Binding-site contacts:
Ligand atom NH2 contacts residue GLU129 of chain 1.A at 2.7 Å (salt-bridge).
Ligand atom NH2 contacts residue VAL124 of chain 1.A at 2.8 Å (h-bond).
Ligand atom C21 contacts residue ASP151 of chain 1.A at 3.1 Å.
Ligand atom C18 contacts residue SER146 of chain 1.A at 3.5 Å.
Ligand atom CE contacts residue ASP47 of chain 1.A at 3.0 Å.
Ligand atom C22 contacts residue ASP151 of chain 1.A at 3.4 Å.
Ligand atom NH1 contacts residue GLY158 of chain 1.A at 3.3 Å (h-bond).
Ligand atom CE contacts residue BVK1 of chain 1.N at 2.5 Å.
Ligand atom NH1 contacts residue ASP157 of chain 1.A at 3.2 Å (salt-bridge).
Ligand atom NH2 contacts residue THR125 of chain 1.A at 3.5 Å.
Ligand atom N35 contacts residue ASP151 of chain 1.A at 3.4 Å (salt-bridge).
Ligand atom NE contacts residue TYR201 of chain 1.A at 3.1 Å (h-bond).
Ligand atom NH2 contacts residue ASP157 of chain 1.A at 2.8 Å (salt-bridge).
Ligand atom NZ contacts residue ASP84 of chain 1.A at 3.4 Å (salt-bridge).
Ligand atom CD contacts residue PTD1 of chain 1.M at 3.4 Å.
Ligand atom N35 contacts residue ASP199 of chain 1.A at 2.9 Å (salt-bridge).
Ligand atom CZ contacts residue TYR201 of chain 1.A at 3.4 Å (hydrophobic).
Ligand atom NZ contacts residue BVK1 of chain 1.N at 1.4 Å.
Ligand atom CE contacts residue PTD1 of chain 1.M at 2.5 Å.
Ligand atom O contacts residue TRP147 of chain 1.A at 3.2 Å.
Ligand atom N35 contacts residue PRO149 of chain 1.A at 3.0 Å (h-bond).
Ligand atom O contacts residue GLY148 of chain 1.A at 3.1 Å (h-bond).
Ligand atom N34 contacts residue ALA185 of chain 1.A at 2.9 Å (h-bond).
Ligand atom C18 contacts residue TRP147 of chain 1.A at 3.4 Å (hydrophobic).
Ligand atom C27 contacts residue ASP199 of chain 1.A at 3.2 Å.
Ligand atom NZ contacts residue ASP47 of chain 1.A at 3.0 Å (salt-bridge).
Ligand atom NE contacts residue GLU129 of chain 1.A at 2.8 Å (salt-bridge).
Ligand atom CZ contacts residue ASP157 of chain 1.A at 3.5 Å.
Ligand atom C contacts residue GLY148 of chain 1.A at 3.5 Å.
Ligand atom NH1 contacts residue TYR201 of chain 1.A at 2.9 Å (h-bond).
Ligand atom CG contacts residue GLU129 of chain 1.A at 3.4 Å.
Ligand atom NZ contacts residue PTD1 of chain 1.M at 1.4 Å.
Ligand atom C16 contacts residue SER261 of chain 1.A at 3.2 Å.
Ligand atom CA contacts residue GLY148 of chain 1.A at 3.3 Å.
Ligand atom N34 contacts residue ASP199 of chain 1.A at 2.8 Å (salt-bridge).
Ligand atom C18 contacts residue THR260 of chain 1.A at 3.4 Å.
Ligand atom CD contacts residue VAL124 of chain 1.A at 3.3 Å (hydrophobic).
Ligand atom N23 contacts residue SER146 of chain 1.A at 2.8 Å (h-bond).
Ligand atom CD contacts residue GLU129 of chain 1.A at 3.5 Å.
Ligand atom N contacts residue GLY148 of chain 1.A at 2.8 Å (h-bond).

This small molecule binds to this protein.
Small molecule (SMILES): CC(C)(C)[C@H](NC(=O)[C@H](CCCN=C(N)N)NC(=O)[C@H](CCCN=C(N)N)NC(=O)[C@@H](N)CCCCN)C(=O)N[C@@H](CCCCN)C(=O)NCc1ccc(C(=N)N)cc1

Sequence of chain 1.A:
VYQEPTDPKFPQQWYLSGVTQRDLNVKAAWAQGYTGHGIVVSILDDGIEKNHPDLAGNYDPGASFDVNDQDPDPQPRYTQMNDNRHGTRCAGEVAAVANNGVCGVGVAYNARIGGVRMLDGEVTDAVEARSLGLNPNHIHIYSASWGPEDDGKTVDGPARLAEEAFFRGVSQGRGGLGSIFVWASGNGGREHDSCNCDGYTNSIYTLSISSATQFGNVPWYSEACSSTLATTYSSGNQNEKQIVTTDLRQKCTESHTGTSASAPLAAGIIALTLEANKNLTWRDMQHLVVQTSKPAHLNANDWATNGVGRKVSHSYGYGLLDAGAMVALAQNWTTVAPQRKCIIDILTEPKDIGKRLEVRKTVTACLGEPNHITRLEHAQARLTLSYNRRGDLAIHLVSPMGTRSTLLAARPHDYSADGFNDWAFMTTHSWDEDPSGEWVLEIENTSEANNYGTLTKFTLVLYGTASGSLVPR